Binding-site contacts:
Ligand atom O6 contacts residue ASP113 of chain 1.C at 3.5 Å (salt-bridge).
Ligand atom O3G contacts residue ASP10 of chain 1.C at 3.5 Å.
Ligand atom O6 contacts residue ASN110 of chain 1.C at 3.0 Å (h-bond).
Ligand atom O6 contacts residue SER143 of chain 1.C at 3.1 Å.
Ligand atom O1G contacts residue THR32 of chain 1.C at 3.2 Å.
Ligand atom N2 contacts residue ASP113 of chain 1.C at 3.0 Å (salt-bridge).
Ligand atom N7 contacts residue ASN110 of chain 1.C at 2.9 Å (h-bond).
Ligand atom N1 contacts residue ASP113 of chain 1.C at 3.0 Å (salt-bridge).
Ligand atom N9 contacts residue LYS111 of chain 1.C at 3.6 Å.
Ligand atom O3G contacts residue GLY54 of chain 1.C at 2.9 Å (h-bond).
Ligand atom O2A contacts residue THR15 of chain 1.C at 3.3 Å (h-bond).
Ligand atom C5 contacts residue ASN110 of chain 1.C at 3.6 Å.
Ligand atom PA contacts residue GLY13 of chain 1.C at 3.6 Å.
Ligand atom C6 contacts residue ASP113 of chain 1.C at 3.7 Å.
Ligand atom N7 contacts residue ALA144 of chain 1.C at 3.5 Å.
Ligand atom O1B contacts residue ALA12 of chain 1.C at 3.4 Å (h-bond).
Ligand atom O3A contacts residue GLY13 of chain 1.C at 3.2 Å (h-bond).
Ligand atom O6 contacts residue VAL145 of chain 1.C at 3.2 Å (h-bond).
Ligand atom O3G contacts residue LYS14 of chain 1.C at 2.5 Å (salt-bridge).
Ligand atom C8 contacts residue ASN110 of chain 1.C at 3.7 Å.
Ligand atom O2A contacts residue GLY13 of chain 1.C at 3.2 Å.
Ligand atom C2 contacts residue ASP113 of chain 1.C at 3.6 Å.
Ligand atom N3B contacts residue ASN11 of chain 1.C at 3.1 Å (h-bond).
Ligand atom O2A contacts residue THR16 of chain 1.C at 2.7 Å (h-bond).
Ligand atom O2G contacts residue ASP10 of chain 1.C at 3.4 Å.
Ligand atom O5' contacts residue THR16 of chain 1.C at 3.5 Å (h-bond).
Ligand atom O6 contacts residue LYS111 of chain 1.C at 3.6 Å (salt-bridge).
Ligand atom C6 contacts residue VAL145 of chain 1.C at 3.6 Å (hydrophobic).
Ligand atom O4' contacts residue LYS111 of chain 1.C at 3.4 Å (salt-bridge).
Ligand atom O1B contacts residue LYS14 of chain 1.C at 2.8 Å (salt-bridge).
Ligand atom O6 contacts residue ALA144 of chain 1.C at 2.6 Å (h-bond).
Ligand atom C8 contacts residue THR16 of chain 1.C at 3.5 Å.
Ligand atom O1G contacts residue MG1 of chain 1.H at 2.4 Å.
Ligand atom N2 contacts residue LEU114 of chain 1.C at 3.5 Å.
Ligand atom PB contacts residue GLY13 of chain 1.C at 3.7 Å.
Ligand atom PB contacts residue MG1 of chain 1.H at 3.5 Å.
Ligand atom PG contacts residue MG1 of chain 1.H at 3.6 Å.
Ligand atom O2B contacts residue THR15 of chain 1.C at 2.7 Å (h-bond).
Ligand atom O1B contacts residue GLY13 of chain 1.C at 2.8 Å (h-bond).
Ligand atom O2B contacts residue MG1 of chain 1.H at 2.1 Å.

This protein binds this small molecule.
Small molecule (SMILES): Nc1nc2c(ncn2[C@@H]2O[C@H](CO[P](=O)(O)O[P](=O)(O)NP(=O)(O)O)[C@@H](O)[C@H]2O)c(=O)[nH]1

Sequence of chain 1.C:
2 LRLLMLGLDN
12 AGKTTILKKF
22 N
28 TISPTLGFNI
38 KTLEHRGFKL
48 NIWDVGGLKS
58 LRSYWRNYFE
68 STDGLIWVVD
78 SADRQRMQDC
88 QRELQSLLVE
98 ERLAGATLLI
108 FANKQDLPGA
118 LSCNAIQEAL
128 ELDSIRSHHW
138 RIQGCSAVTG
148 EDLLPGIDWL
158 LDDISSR